Sequence of chain 1.D:
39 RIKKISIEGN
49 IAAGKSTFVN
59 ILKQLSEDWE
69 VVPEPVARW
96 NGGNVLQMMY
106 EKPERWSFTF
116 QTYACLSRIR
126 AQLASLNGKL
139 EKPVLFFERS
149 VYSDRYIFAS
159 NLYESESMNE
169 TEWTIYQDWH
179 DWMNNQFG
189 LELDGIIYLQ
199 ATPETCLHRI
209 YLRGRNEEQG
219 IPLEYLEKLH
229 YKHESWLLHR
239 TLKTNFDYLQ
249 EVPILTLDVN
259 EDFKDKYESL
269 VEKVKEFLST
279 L

A protein and the small-molecule ligand that binds it are described below.
Small molecule (SMILES): Nc1ncnc2c1ncn2[C@@H]1C[C@@H](O)[C@H](CO)O1

Binding-site contacts:
Ligand atom C2 contacts residue GLU72 of chain 1.D at 3.3 Å.
Ligand atom C8 contacts residue PHE156 of chain 1.D at 3.4 Å (hydrophobic).
Ligand atom N1 contacts residue VAL74 of chain 1.D at 4.0 Å.
Ligand atom N6 contacts residue ASP152 of chain 1.D at 3.2 Å (salt-bridge).
Ligand atom C5 contacts residue PHE115 of chain 1.D at 3.7 Å (hydrophobic).
Ligand atom C4' contacts residue LEU101 of chain 1.D at 4.0 Å (hydrophobic).
Ligand atom O3' contacts residue ILE219 of chain 1.D at 3.4 Å.
Ligand atom N6 contacts residue GLN116 of chain 1.D at 2.9 Å (h-bond).
Ligand atom C4 contacts residue PHE156 of chain 1.D at 3.8 Å (hydrophobic).
Ligand atom C2' contacts residue ILE49 of chain 1.D at 4.0 Å (hydrophobic).
Ligand atom C6 contacts residue PHE156 of chain 1.D at 3.4 Å (hydrophobic).
Ligand atom C5 contacts residue GLN116 of chain 1.D at 3.8 Å.
Ligand atom N1 contacts residue GLU72 of chain 1.D at 4.0 Å.
Ligand atom N1 contacts residue PHE156 of chain 1.D at 3.7 Å.
Ligand atom C2 contacts residue VAL74 of chain 1.D at 3.6 Å (hydrophobic).
Ligand atom N1 contacts residue ASP152 of chain 1.D at 3.4 Å (salt-bridge).
Ligand atom N3 contacts residue VAL74 of chain 1.D at 3.9 Å.
Ligand atom N7 contacts residue PHE156 of chain 1.D at 3.1 Å.
Ligand atom C2 contacts residue PHE156 of chain 1.D at 3.9 Å (hydrophobic).
Ligand atom O5' contacts residue MET104 of chain 1.D at 3.8 Å.
Ligand atom C2' contacts residue PHE156 of chain 1.D at 3.6 Å (hydrophobic).
Ligand atom N3 contacts residue ARG147 of chain 1.D at 3.8 Å.
Ligand atom C6 contacts residue ASP152 of chain 1.D at 3.7 Å.
Ligand atom N9 contacts residue PHE156 of chain 1.D at 3.6 Å.
Ligand atom C1' contacts residue PHE156 of chain 1.D at 3.9 Å (hydrophobic).
Ligand atom C4 contacts residue PHE115 of chain 1.D at 4.0 Å (hydrophobic).
Ligand atom N7 contacts residue GLN116 of chain 1.D at 2.9 Å (h-bond).
Ligand atom N6 contacts residue PHE156 of chain 1.D at 3.5 Å.
Ligand atom C2' contacts residue TYR223 of chain 1.D at 3.4 Å (hydrophobic).
Ligand atom C5 contacts residue PHE156 of chain 1.D at 3.3 Å (hydrophobic).
Ligand atom C6 contacts residue GLN116 of chain 1.D at 3.9 Å.
Ligand atom C2 contacts residue ARG147 of chain 1.D at 3.5 Å.
Ligand atom O3' contacts residue TYR105 of chain 1.D at 3.4 Å (h-bond).
Ligand atom C5' contacts residue LEU101 of chain 1.D at 3.8 Å (hydrophobic).
Ligand atom C8 contacts residue GLN116 of chain 1.D at 3.8 Å.
Ligand atom O3' contacts residue ILE49 of chain 1.D at 3.6 Å.
Ligand atom C8 contacts residue PHE115 of chain 1.D at 3.8 Å (hydrophobic).
Ligand atom C4' contacts residue TYR105 of chain 1.D at 3.9 Å (hydrophobic).
Ligand atom N7 contacts residue PHE115 of chain 1.D at 3.6 Å.
Ligand atom N3 contacts residue PHE156 of chain 1.D at 3.9 Å.